This protein binds this small molecule.
Small molecule (SMILES): O=C1N=C(NCc2cccs2)S/C1=C/c1ccc2ncccc2c1

Sequence of chain 1.C:
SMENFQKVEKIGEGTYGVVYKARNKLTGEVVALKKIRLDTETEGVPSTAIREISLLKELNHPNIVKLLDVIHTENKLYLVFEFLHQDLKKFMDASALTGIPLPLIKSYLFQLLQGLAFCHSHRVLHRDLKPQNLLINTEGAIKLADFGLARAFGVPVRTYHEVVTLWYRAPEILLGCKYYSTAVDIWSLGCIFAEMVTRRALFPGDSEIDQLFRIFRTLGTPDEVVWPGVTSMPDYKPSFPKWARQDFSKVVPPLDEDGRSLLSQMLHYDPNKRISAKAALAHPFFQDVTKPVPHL

Binding-site contacts:
Ligand atom C5 contacts residue PHE85 of chain 1.C at 3.9 Å (hydrophobic).
Ligand atom C5 contacts residue ALA34 of chain 1.C at 3.9 Å (hydrophobic).
Ligand atom C6 contacts residue ALA34 of chain 1.C at 3.7 Å (hydrophobic).
Ligand atom C9 contacts residue GLN88 of chain 1.C at 3.9 Å.
Ligand atom C5 contacts residue LEU86 of chain 1.C at 3.8 Å (hydrophobic).
Ligand atom C7 contacts residue LEU137 of chain 1.C at 4.0 Å (hydrophobic).
Ligand atom C23 contacts residue GLN134 of chain 1.C at 3.1 Å.
Ligand atom S2 contacts residue VAL21 of chain 1.C at 3.6 Å.
Ligand atom N3 contacts residue ASP148 of chain 1.C at 2.9 Å (salt-bridge).
Ligand atom C18 contacts residue ASP148 of chain 1.C at 3.1 Å.
Ligand atom S1 contacts residue LYS36 of chain 1.C at 3.7 Å.
Ligand atom C5 contacts residue GLU84 of chain 1.C at 2.9 Å.
Ligand atom C9 contacts residue PHE85 of chain 1.C at 3.5 Å (hydrophobic).
Ligand atom N3 contacts residue LYS36 of chain 1.C at 3.7 Å.
Ligand atom C19 contacts residue GLY16 of chain 1.C at 3.7 Å.
Ligand atom C2 contacts residue LEU137 of chain 1.C at 3.7 Å (hydrophobic).
Ligand atom C1 contacts residue ALA34 of chain 1.C at 3.7 Å (hydrophobic).
Ligand atom C11 contacts residue PHE83 of chain 1.C at 4.0 Å (hydrophobic).
Ligand atom S2 contacts residue GLU15 of chain 1.C at 3.9 Å.
Ligand atom C9 contacts residue HIS87 of chain 1.C at 3.7 Å.
Ligand atom C6 contacts residue VAL67 of chain 1.C at 4.0 Å (hydrophobic).
Ligand atom C18 contacts residue THR17 of chain 1.C at 4.0 Å.
Ligand atom C23 contacts residue ASN135 of chain 1.C at 3.8 Å.
Ligand atom C22 contacts residue GLN134 of chain 1.C at 3.2 Å.
Ligand atom C4 contacts residue LEU137 of chain 1.C at 3.9 Å (hydrophobic).
Ligand atom N1 contacts residue LEU86 of chain 1.C at 2.8 Å (h-bond).
Ligand atom C4 contacts residue LEU86 of chain 1.C at 3.7 Å (hydrophobic).
Ligand atom C15 contacts residue ASP148 of chain 1.C at 3.9 Å.
Ligand atom S2 contacts residue GLY14 of chain 1.C at 3.5 Å (h-bond).
Ligand atom C1 contacts residue LEU137 of chain 1.C at 3.6 Å (hydrophobic).
Ligand atom C6 contacts residue LEU137 of chain 1.C at 3.6 Å (hydrophobic).
Ligand atom C8 contacts residue PHE85 of chain 1.C at 3.9 Å (hydrophobic).
Ligand atom C5 contacts residue LEU137 of chain 1.C at 3.8 Å (hydrophobic).
Ligand atom C6 contacts residue PHE83 of chain 1.C at 3.8 Å (hydrophobic).
Ligand atom C18 contacts residue GLY16 of chain 1.C at 3.1 Å.
Ligand atom O1 contacts residue LEU137 of chain 1.C at 3.5 Å.
Ligand atom C6 contacts residue GLU84 of chain 1.C at 3.4 Å.
Ligand atom C9 contacts residue LEU86 of chain 1.C at 3.1 Å (hydrophobic).
Ligand atom N1 contacts residue PHE85 of chain 1.C at 3.6 Å.
Ligand atom C3 contacts residue LEU137 of chain 1.C at 3.9 Å (hydrophobic).